This protein binds this small molecule.
Small molecule (SMILES): CC(=O)N[C@H]1[C@H](O[C@H]2[C@H](O)[C@@H](NC(C)=O)CO[C@@H]2CO)O[C@H](CO)[C@@H](O)[C@@H]1O

Binding-site contacts:
Ligand atom C1 contacts residue ASN47 of chain 60.F at 1.4 Å.
Ligand atom C3 contacts residue ASN47 of chain 60.F at 3.9 Å.
Ligand atom O5 contacts residue ASN47 of chain 60.F at 2.2 Å (h-bond).
Ligand atom O7 contacts residue ASN47 of chain 60.F at 3.9 Å.
Ligand atom C2 contacts residue ASN47 of chain 60.F at 2.6 Å.
Ligand atom C5 contacts residue ASN47 of chain 60.F at 3.4 Å.
Ligand atom N2 contacts residue ASN47 of chain 60.F at 3.2 Å (h-bond).
Ligand atom C7 contacts residue ASN47 of chain 60.F at 3.8 Å.
Ligand atom C4 contacts residue ASN47 of chain 60.F at 4.2 Å.
Ligand atom C6 contacts residue ASN47 of chain 60.F at 4.0 Å.

Sequence of chain 60.F:
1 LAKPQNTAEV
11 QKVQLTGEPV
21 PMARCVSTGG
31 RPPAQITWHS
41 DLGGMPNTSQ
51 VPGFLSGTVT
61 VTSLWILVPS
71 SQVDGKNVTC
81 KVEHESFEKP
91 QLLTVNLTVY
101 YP